A small-molecule ligand and the protein it binds are described below.
Small molecule (SMILES): CC(C)C[C@H](NC(=O)[C@H](Cc1ccccc1)NC(=O)c1cnccn1)B(O)O

Binding-site contacts:
Ligand atom N20 contacts residue GLY47 of chain 1.V at 2.9 Å (h-bond).
Ligand atom C21 contacts residue GLY47 of chain 1.V at 3.9 Å.
Ligand atom C24 contacts residue GLY47 of chain 1.V at 3.9 Å.
Ligand atom C5 contacts residue ASP125 of chain 1.W at 3.7 Å.
Ligand atom C13 contacts residue THR21 of chain 1.V at 3.6 Å.
Ligand atom O27 contacts residue ALA46 of chain 1.V at 3.9 Å.
Ligand atom C18 contacts residue GLY47 of chain 1.V at 3.6 Å.
Ligand atom O27 contacts residue THR1 of chain 1.V at 2.4 Å (h-bond).
Ligand atom C6 contacts residue CYS129 of chain 1.W at 3.9 Å (hydrophobic).
Ligand atom C25 contacts residue LYS33 of chain 1.V at 3.9 Å.
Ligand atom N9 contacts residue THR21 of chain 1.V at 3.1 Å (h-bond).
Ligand atom B26 contacts residue LYS33 of chain 1.V at 4.0 Å.
Ligand atom C22 contacts residue THR1 of chain 1.V at 2.8 Å.
Ligand atom C10 contacts residue GLY47 of chain 1.V at 3.4 Å.
Ligand atom C24 contacts residue GLY45 of chain 1.V at 3.6 Å.
Ligand atom O27 contacts residue GLY47 of chain 1.V at 3.2 Å (h-bond).
Ligand atom N1 contacts residue CYS129 of chain 1.W at 3.8 Å.
Ligand atom C12 contacts residue THR21 of chain 1.V at 3.9 Å.
Ligand atom O19 contacts residue SER20 of chain 1.V at 3.1 Å (h-bond).
Ligand atom C24 contacts residue THR52 of chain 1.V at 3.7 Å.
Ligand atom O8 contacts residue ALA49 of chain 1.V at 3.1 Å (h-bond).
Ligand atom O28 contacts residue GLY168 of chain 1.V at 3.7 Å.
Ligand atom C3 contacts residue THR21 of chain 1.V at 3.6 Å.
Ligand atom C11 contacts residue THR21 of chain 1.V at 3.4 Å.
Ligand atom C6 contacts residue ASP125 of chain 1.W at 3.7 Å.
Ligand atom C17 contacts residue GLY47 of chain 1.V at 3.9 Å.
Ligand atom O28 contacts residue THR1 of chain 1.V at 2.3 Å (h-bond).
Ligand atom C10 contacts residue THR21 of chain 1.V at 3.7 Å.
Ligand atom C24 contacts residue ALA49 of chain 1.V at 3.6 Å (hydrophobic).
Ligand atom N4 contacts residue GLN22 of chain 1.V at 3.5 Å.
Ligand atom C22 contacts residue ALA46 of chain 1.V at 4.0 Å (hydrophobic).
Ligand atom C14 contacts residue GLN22 of chain 1.V at 3.8 Å.
Ligand atom C23 contacts residue ALA49 of chain 1.V at 3.9 Å (hydrophobic).
Ligand atom C23 contacts residue GLY47 of chain 1.V at 3.6 Å.
Ligand atom N20 contacts residue THR1 of chain 1.V at 3.7 Å.
Ligand atom C3 contacts residue GLN22 of chain 1.V at 3.9 Å.
Ligand atom B26 contacts residue THR1 of chain 1.V at 1.4 Å.
Ligand atom C22 contacts residue GLY47 of chain 1.V at 3.7 Å.
Ligand atom O19 contacts residue THR21 of chain 1.V at 3.1 Å (h-bond).
Ligand atom C21 contacts residue THR1 of chain 1.V at 2.4 Å.

Sequence of chain 1.W:
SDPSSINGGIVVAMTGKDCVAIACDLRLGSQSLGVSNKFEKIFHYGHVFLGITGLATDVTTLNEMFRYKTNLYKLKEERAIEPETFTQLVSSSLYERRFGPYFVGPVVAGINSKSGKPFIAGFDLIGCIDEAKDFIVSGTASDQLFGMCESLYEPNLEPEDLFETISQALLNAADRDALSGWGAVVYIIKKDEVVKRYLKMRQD

Sequence of chain 1.V:
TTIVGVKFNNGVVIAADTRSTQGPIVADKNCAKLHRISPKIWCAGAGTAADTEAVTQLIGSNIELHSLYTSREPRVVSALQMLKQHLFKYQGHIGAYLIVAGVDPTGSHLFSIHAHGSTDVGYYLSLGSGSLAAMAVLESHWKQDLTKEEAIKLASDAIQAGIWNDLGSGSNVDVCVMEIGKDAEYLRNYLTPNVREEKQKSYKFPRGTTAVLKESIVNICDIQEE